Sequence of chain 2.A:
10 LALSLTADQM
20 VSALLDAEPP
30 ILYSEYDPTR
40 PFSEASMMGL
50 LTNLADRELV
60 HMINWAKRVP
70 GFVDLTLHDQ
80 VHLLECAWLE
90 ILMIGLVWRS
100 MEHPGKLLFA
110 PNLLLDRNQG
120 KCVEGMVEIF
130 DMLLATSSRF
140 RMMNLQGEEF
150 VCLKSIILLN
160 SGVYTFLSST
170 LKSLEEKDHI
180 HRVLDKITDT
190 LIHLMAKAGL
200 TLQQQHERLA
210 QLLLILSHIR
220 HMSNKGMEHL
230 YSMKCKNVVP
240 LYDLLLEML

A protein and the small-molecule ligand that binds it are described below.
Small molecule (SMILES): C[C@]12CC[C@@H]3c4ccc(O)cc4CC[C@H]3[C@@H]1CC[C@@H]2O

Binding-site contacts:
Ligand atom O3 contacts residue GLU57 of chain 2.A at 2.4 Å (salt-bridge).
Ligand atom O17 contacts residue LEU229 of chain 2.A at 3.4 Å.
Ligand atom C1 contacts residue ALA54 of chain 2.A at 3.8 Å (hydrophobic).
Ligand atom C7 contacts residue MET92 of chain 2.A at 3.9 Å (hydrophobic).
Ligand atom C4 contacts residue LEU91 of chain 2.A at 3.7 Å (hydrophobic).
Ligand atom C18 contacts residue LEU229 of chain 2.A at 3.7 Å (hydrophobic).
Ligand atom C7 contacts residue LEU132 of chain 2.A at 4.0 Å (hydrophobic).
Ligand atom C7 contacts residue PHE108 of chain 2.A at 4.3 Å (hydrophobic).
Ligand atom C9 contacts residue PHE108 of chain 2.A at 4.1 Å (hydrophobic).
Ligand atom C3 contacts residue LEU91 of chain 2.A at 3.9 Å (hydrophobic).
Ligand atom C10 contacts residue PHE108 of chain 2.A at 3.8 Å (hydrophobic).
Ligand atom C15 contacts residue ILE128 of chain 2.A at 3.9 Å (hydrophobic).
Ligand atom C5 contacts residue LEU95 of chain 2.A at 4.1 Å (hydrophobic).
Ligand atom C16 contacts residue GLY225 of chain 2.A at 4.2 Å.
Ligand atom C3 contacts residue GLU57 of chain 2.A at 3.2 Å.
Ligand atom C1 contacts residue PHE108 of chain 2.A at 4.2 Å (hydrophobic).
Ligand atom C17 contacts residue HIS228 of chain 2.A at 3.5 Å.
Ligand atom C2 contacts residue GLU57 of chain 2.A at 3.2 Å.
Ligand atom C6 contacts residue LEU95 of chain 2.A at 3.6 Å (hydrophobic).
Ligand atom C6 contacts residue MET92 of chain 2.A at 3.8 Å (hydrophobic).
Ligand atom C6 contacts residue PHE108 of chain 2.A at 4.2 Å (hydrophobic).
Ligand atom C2 contacts residue LEU91 of chain 2.A at 4.0 Å (hydrophobic).
Ligand atom O3 contacts residue LEU91 of chain 2.A at 4.0 Å.
Ligand atom O17 contacts residue HIS228 of chain 2.A at 2.7 Å (h-bond).
Ligand atom C12 contacts residue LEU229 of chain 2.A at 4.2 Å (hydrophobic).
Ligand atom C16 contacts residue ILE128 of chain 2.A at 4.0 Å (hydrophobic).
Ligand atom C16 contacts residue HIS228 of chain 2.A at 3.5 Å.
Ligand atom C15 contacts residue GLY225 of chain 2.A at 4.2 Å.
Ligand atom C2 contacts residue ALA54 of chain 2.A at 4.0 Å (hydrophobic).
Ligand atom O17 contacts residue MET47 of chain 2.A at 3.9 Å.
Ligand atom C8 contacts residue LEU88 of chain 2.A at 4.2 Å (hydrophobic).
Ligand atom C4 contacts residue LEU95 of chain 2.A at 3.9 Å (hydrophobic).
Ligand atom C15 contacts residue MET92 of chain 2.A at 4.0 Å (hydrophobic).
Ligand atom C11 contacts residue LEU50 of chain 2.A at 4.2 Å (hydrophobic).
Ligand atom C2 contacts residue LEU50 of chain 2.A at 4.3 Å (hydrophobic).
Ligand atom C5 contacts residue PHE108 of chain 2.A at 3.9 Å (hydrophobic).
Ligand atom C2 contacts residue PHE108 of chain 2.A at 4.2 Å (hydrophobic).
Ligand atom C1 contacts residue LEU50 of chain 2.A at 3.7 Å (hydrophobic).
Ligand atom C6 contacts residue LEU132 of chain 2.A at 4.3 Å (hydrophobic).
Ligand atom O3 contacts residue ARG98 of chain 2.A at 3.2 Å (salt-bridge).